A small-molecule ligand and the protein it binds are described below.
Small molecule (SMILES): CCCCCCCC(=O)OC[C@H](COP(=O)(O)O[C@@H]1[C@H](O)[C@H](O)[C@@H](OP(=O)(O)O)[C@H](OP(=O)(O)O)[C@H]1O)OC(=O)CCCCCCC

Sequence of chain 1.A:
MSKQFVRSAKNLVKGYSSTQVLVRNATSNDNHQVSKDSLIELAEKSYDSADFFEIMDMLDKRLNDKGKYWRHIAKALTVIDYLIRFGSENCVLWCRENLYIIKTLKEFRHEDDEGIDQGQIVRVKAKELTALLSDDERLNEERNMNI

Sequence of chain 1.B:
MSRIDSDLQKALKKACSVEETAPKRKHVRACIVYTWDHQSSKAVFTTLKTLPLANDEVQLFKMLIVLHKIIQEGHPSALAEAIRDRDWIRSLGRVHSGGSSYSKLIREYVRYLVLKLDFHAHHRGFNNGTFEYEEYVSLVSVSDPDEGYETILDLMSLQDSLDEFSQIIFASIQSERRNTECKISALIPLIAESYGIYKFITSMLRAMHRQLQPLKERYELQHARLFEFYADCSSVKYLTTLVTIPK

Binding-site contacts:
Ligand atom O43 contacts residue LYS29 of chain 1.B at 2.8 Å (salt-bridge).
Ligand atom O41 contacts residue LYS31 of chain 1.B at 4.3 Å.
Ligand atom C6 contacts residue LYS71 of chain 1.A at 4.3 Å.
Ligand atom C4 contacts residue LYS29 of chain 1.B at 3.9 Å.
Ligand atom O42 contacts residue LYS29 of chain 1.B at 3.0 Å (salt-bridge).
Ligand atom O4 contacts residue LYS29 of chain 1.B at 3.0 Å (salt-bridge).
Ligand atom P5 contacts residue GLY72 of chain 1.A at 3.9 Å.
Ligand atom O13 contacts residue LYS73 of chain 1.A at 2.8 Å (salt-bridge).
Ligand atom C4 contacts residue LYS31 of chain 1.B at 4.1 Å.
Ligand atom O3 contacts residue LYS71 of chain 1.A at 3.8 Å.
Ligand atom O6 contacts residue LYS73 of chain 1.A at 4.3 Å.
Ligand atom O53 contacts residue LYS29 of chain 1.B at 2.7 Å (salt-bridge).
Ligand atom O52 contacts residue GLY72 of chain 1.A at 2.4 Å (h-bond).
Ligand atom O52 contacts residue LYS71 of chain 1.A at 3.5 Å.
Ligand atom O11 contacts residue LYS73 of chain 1.A at 4.0 Å.
Ligand atom P4 contacts residue LYS29 of chain 1.B at 3.0 Å.
Ligand atom P5 contacts residue LYS29 of chain 1.B at 3.9 Å.
Ligand atom O41 contacts residue HIS32 of chain 1.B at 4.4 Å.
Ligand atom O41 contacts residue LYS19 of chain 1.B at 3.2 Å (salt-bridge).
Ligand atom O43 contacts residue HIS32 of chain 1.B at 3.4 Å.
Ligand atom O42 contacts residue HIS32 of chain 1.B at 3.6 Å.
Ligand atom O13 contacts residue LYS71 of chain 1.A at 4.4 Å.
Ligand atom O1 contacts residue LYS71 of chain 1.A at 4.3 Å.
Ligand atom O52 contacts residue LYS73 of chain 1.A at 3.0 Å (salt-bridge).
Ligand atom P4 contacts residue LYS31 of chain 1.B at 4.0 Å.
Ligand atom C5 contacts residue LYS29 of chain 1.B at 4.0 Å.
Ligand atom O4 contacts residue LYS31 of chain 1.B at 4.5 Å.
Ligand atom P5 contacts residue LYS73 of chain 1.A at 4.1 Å.
Ligand atom P4 contacts residue HIS32 of chain 1.B at 4.0 Å.
Ligand atom O51 contacts residue LYS73 of chain 1.A at 3.9 Å.
Ligand atom O5 contacts residue LYS31 of chain 1.B at 3.9 Å.
Ligand atom O43 contacts residue LYS31 of chain 1.B at 2.8 Å (salt-bridge).
Ligand atom O5 contacts residue LYS71 of chain 1.A at 4.1 Å.
Ligand atom P1 contacts residue LYS73 of chain 1.A at 4.0 Å.
Ligand atom O42 contacts residue LYS19 of chain 1.B at 4.4 Å.
Ligand atom O5 contacts residue LYS29 of chain 1.B at 3.9 Å.